A small-molecule ligand and the protein it binds are described below.
Small molecule (SMILES): CC(=O)N[C@@H]1[C@@H](O)[C@H](O)[C@@H](CO)O[C@H]1O

Binding-site contacts:
Ligand atom C7 contacts residue ASN67 of chain 29.A at 3.7 Å.
Ligand atom C1 contacts residue ASN67 of chain 29.A at 1.4 Å.
Ligand atom C8 contacts residue MET118 of chain 29.A at 4.3 Å (hydrophobic).
Ligand atom C8 contacts residue ASN67 of chain 29.A at 4.2 Å.
Ligand atom C3 contacts residue ASN67 of chain 29.A at 3.8 Å.
Ligand atom O7 contacts residue ASN67 of chain 29.A at 4.1 Å.
Ligand atom O5 contacts residue ASN67 of chain 29.A at 2.4 Å (h-bond).
Ligand atom N2 contacts residue ASN67 of chain 29.A at 2.9 Å (h-bond).
Ligand atom C4 contacts residue ASN67 of chain 29.A at 4.2 Å.
Ligand atom C2 contacts residue ASN67 of chain 29.A at 2.5 Å.
Ligand atom C8 contacts residue PHE90 of chain 29.A at 3.9 Å (hydrophobic).
Ligand atom C5 contacts residue ASN67 of chain 29.A at 3.7 Å.

Sequence of chain 29.A:
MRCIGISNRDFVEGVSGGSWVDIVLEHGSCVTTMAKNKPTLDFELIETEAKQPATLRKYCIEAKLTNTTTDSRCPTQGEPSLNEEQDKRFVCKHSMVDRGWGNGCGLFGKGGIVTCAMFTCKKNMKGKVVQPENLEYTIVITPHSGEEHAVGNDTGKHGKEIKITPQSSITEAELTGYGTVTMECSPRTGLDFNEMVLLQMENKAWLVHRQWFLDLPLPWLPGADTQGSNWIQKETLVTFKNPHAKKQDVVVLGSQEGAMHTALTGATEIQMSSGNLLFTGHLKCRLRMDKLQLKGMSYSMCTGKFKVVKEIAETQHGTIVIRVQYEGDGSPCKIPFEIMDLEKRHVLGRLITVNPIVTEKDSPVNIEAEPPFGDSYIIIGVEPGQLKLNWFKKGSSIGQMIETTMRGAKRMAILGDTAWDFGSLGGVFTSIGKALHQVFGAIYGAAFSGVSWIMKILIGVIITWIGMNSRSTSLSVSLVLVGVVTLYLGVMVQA